Sequence of chain 2.A:
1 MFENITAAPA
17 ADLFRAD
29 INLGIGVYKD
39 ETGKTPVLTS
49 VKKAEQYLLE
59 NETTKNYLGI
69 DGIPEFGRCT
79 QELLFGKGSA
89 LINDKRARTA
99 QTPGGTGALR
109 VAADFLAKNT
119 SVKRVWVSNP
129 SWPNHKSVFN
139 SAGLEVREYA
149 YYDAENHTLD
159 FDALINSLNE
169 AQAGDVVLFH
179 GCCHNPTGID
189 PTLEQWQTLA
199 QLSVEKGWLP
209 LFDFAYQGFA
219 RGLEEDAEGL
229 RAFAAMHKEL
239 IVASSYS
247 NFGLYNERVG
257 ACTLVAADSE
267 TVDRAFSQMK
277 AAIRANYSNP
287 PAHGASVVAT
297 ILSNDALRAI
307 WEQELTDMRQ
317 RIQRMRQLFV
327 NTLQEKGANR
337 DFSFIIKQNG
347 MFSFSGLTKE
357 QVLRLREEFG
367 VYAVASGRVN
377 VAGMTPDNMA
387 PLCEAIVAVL

Binding-site contacts:
Ligand atom O1P contacts residue ARG254 of chain 1.A at 2.8 Å (salt-bridge).
Ligand atom S contacts residue KST246 of chain 1.A at 1.3 Å (h-bond).
Ligand atom C3A contacts residue KST246 of chain 1.A at 1.8 Å.
Ligand atom C2A contacts residue PMP1 of chain 1.F at 0.2 Å.
Ligand atom O2T contacts residue ARG374 of chain 1.A at 2.8 Å (salt-bridge).
Ligand atom O1P contacts residue PMP1 of chain 1.F at 0.1 Å (h-bond).
Ligand atom C3T contacts residue KST246 of chain 1.A at 1.6 Å.
Ligand atom O3 contacts residue PMP1 of chain 1.F at 0.4 Å (h-bond).
Ligand atom O2P contacts residue SER243 of chain 1.A at 2.4 Å (h-bond).
Ligand atom N4A contacts residue PMP1 of chain 1.F at 1.3 Å.
Ligand atom O3P contacts residue PMP1 of chain 1.F at 0.3 Å (h-bond).
Ligand atom O1P contacts residue THR104 of chain 1.A at 2.9 Å (h-bond).
Ligand atom O2P contacts residue PMP1 of chain 1.F at 0.3 Å (h-bond).
Ligand atom C2T contacts residue KST246 of chain 1.A at 0.5 Å.
Ligand atom C3T contacts residue PMP1 of chain 1.F at 2.7 Å.
Ligand atom O2T contacts residue KST246 of chain 1.A at 2.7 Å (h-bond).
Ligand atom N4A contacts residue KST246 of chain 1.A at 2.3 Å.
Ligand atom N1 contacts residue ASP211 of chain 1.A at 2.6 Å (salt-bridge).
Ligand atom N1 contacts residue PMP1 of chain 1.F at 0.2 Å (h-bond).
Ligand atom O2T contacts residue ASN183 of chain 1.A at 2.7 Å (h-bond).
Ligand atom C3 contacts residue PMP1 of chain 1.F at 0.2 Å.
Ligand atom C5A contacts residue PMP1 of chain 1.F at 0.1 Å.
Ligand atom C5 contacts residue PMP1 of chain 1.F at 0.1 Å.
Ligand atom C4A contacts residue PMP1 of chain 1.F at 0.4 Å.
Ligand atom O3P contacts residue TYR65 of chain 2.A at 2.4 Å (h-bond).
Ligand atom O3 contacts residue ASN183 of chain 1.A at 3.1 Å (h-bond).
Ligand atom O2P contacts residue SER245 of chain 1.A at 2.7 Å (h-bond).
Ligand atom O4P contacts residue PMP1 of chain 1.F at 0.1 Å (h-bond).
Ligand atom C4 contacts residue PMP1 of chain 1.F at 0.2 Å.
Ligand atom O2P contacts residue GLY103 of chain 1.A at 3.0 Å (h-bond).
Ligand atom P contacts residue PMP1 of chain 1.F at 0.1 Å.
Ligand atom O3 contacts residue TYR214 of chain 1.A at 2.3 Å (h-bond).
Ligand atom C4T contacts residue KST246 of chain 1.A at 1.4 Å.
Ligand atom C2 contacts residue PMP1 of chain 1.F at 0.1 Å.
Ligand atom C4T contacts residue PMP1 of chain 1.F at 2.2 Å.
Ligand atom O1T contacts residue KST246 of chain 1.A at 2.4 Å (h-bond).
Ligand atom O1T contacts residue ARG374 of chain 1.A at 2.9 Å (salt-bridge).
Ligand atom C5T contacts residue KST246 of chain 1.A at 0.4 Å.
Ligand atom C6 contacts residue PMP1 of chain 1.F at 0.4 Å.
Ligand atom C3T contacts residue TRP130 of chain 1.A at 3.1 Å (hydrophobic).

Sequence of chain 1.A:
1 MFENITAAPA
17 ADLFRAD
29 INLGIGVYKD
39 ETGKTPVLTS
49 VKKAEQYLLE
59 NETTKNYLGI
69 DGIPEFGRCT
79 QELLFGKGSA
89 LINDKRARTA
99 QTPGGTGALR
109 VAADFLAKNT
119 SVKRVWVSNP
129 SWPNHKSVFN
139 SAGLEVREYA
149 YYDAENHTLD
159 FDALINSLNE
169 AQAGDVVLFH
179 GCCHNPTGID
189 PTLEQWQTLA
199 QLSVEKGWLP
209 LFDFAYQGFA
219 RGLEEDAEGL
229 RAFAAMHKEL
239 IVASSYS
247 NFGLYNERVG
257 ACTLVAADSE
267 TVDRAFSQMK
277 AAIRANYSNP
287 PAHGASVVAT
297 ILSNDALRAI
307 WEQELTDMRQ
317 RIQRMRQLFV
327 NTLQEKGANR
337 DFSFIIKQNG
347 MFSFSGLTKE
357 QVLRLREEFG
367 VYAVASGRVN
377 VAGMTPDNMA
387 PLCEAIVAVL

This protein binds this small molecule.
Small molecule (SMILES): Cc1ncc(COP(=O)(O)O)c(CNc2csc(C(=O)O)c2)c1O